Sequence of chain 1.S:
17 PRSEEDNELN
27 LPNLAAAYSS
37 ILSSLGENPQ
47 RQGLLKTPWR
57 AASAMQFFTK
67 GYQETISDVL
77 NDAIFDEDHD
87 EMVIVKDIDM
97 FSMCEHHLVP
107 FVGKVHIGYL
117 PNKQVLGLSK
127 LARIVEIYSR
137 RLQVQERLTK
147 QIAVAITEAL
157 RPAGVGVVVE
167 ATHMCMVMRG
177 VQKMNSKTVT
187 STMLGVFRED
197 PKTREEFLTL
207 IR

Sequence of chain 1.M:
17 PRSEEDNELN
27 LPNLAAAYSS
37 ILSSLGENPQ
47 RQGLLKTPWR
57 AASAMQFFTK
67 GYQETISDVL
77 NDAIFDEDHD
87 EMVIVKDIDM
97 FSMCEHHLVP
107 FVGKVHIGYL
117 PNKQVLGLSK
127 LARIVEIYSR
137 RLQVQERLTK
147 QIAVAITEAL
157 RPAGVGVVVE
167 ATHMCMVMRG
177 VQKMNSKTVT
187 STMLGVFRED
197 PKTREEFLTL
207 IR

Sequence of chain 1.R:
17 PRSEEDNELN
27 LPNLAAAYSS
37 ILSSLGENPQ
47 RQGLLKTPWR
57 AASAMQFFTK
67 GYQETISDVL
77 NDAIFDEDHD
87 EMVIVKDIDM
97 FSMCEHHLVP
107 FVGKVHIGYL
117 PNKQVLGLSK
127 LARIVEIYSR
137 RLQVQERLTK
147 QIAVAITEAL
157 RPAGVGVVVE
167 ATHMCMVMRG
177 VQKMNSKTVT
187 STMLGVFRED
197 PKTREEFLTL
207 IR

This small molecule binds to this protein.
Small molecule (SMILES): Nc1nc2c(ccn2[C@@H]2O[C@H](COP(=O)(O)OP(=O)(O)OP(=O)(O)O)[C@@H](O)[C@H]2O)c(=O)[nH]1

Binding-site contacts:
Ligand atom O5 contacts residue ARG175 of chain 1.R at 3.4 Å (salt-bridge).
Ligand atom C10 contacts residue LEU124 of chain 1.S at 3.5 Å (hydrophobic).
Ligand atom N3 contacts residue GLU142 of chain 1.R at 2.8 Å (salt-bridge).
Ligand atom N contacts residue LEU122 of chain 1.S at 3.1 Å (h-bond).
Ligand atom O4 contacts residue ARG56 of chain 1.M at 3.3 Å.
Ligand atom O contacts residue PHE81 of chain 1.S at 3.6 Å.
Ligand atom O11 contacts residue LYS126 of chain 1.S at 3.5 Å.
Ligand atom O8 contacts residue ARG175 of chain 1.R at 3.0 Å (salt-bridge).
Ligand atom N1 contacts residue GLY123 of chain 1.S at 3.5 Å.
Ligand atom O11 contacts residue GLY123 of chain 1.S at 3.5 Å.
Ligand atom O11 contacts residue SER125 of chain 1.S at 2.6 Å (h-bond).
Ligand atom O8 contacts residue ARG129 of chain 1.S at 2.5 Å (salt-bridge).
Ligand atom O10 contacts residue SER125 of chain 1.S at 3.2 Å (h-bond).
Ligand atom C5 contacts residue LEU124 of chain 1.S at 3.7 Å (hydrophobic).
Ligand atom O3 contacts residue ARG56 of chain 1.M at 2.8 Å (salt-bridge).
Ligand atom O1 contacts residue LYS126 of chain 1.S at 3.7 Å.
Ligand atom C contacts residue LEU124 of chain 1.S at 3.3 Å (hydrophobic).
Ligand atom O9 contacts residue ARG129 of chain 1.S at 2.9 Å (salt-bridge).
Ligand atom N3 contacts residue LEU124 of chain 1.S at 3.5 Å.
Ligand atom N1 contacts residue PHE81 of chain 1.S at 3.6 Å.
Ligand atom C contacts residue GLU142 of chain 1.R at 3.5 Å.
Ligand atom O2 contacts residue LYS126 of chain 1.S at 3.0 Å (salt-bridge).
Ligand atom O10 contacts residue ARG175 of chain 1.R at 2.8 Å (salt-bridge).
Ligand atom N1 contacts residue LEU124 of chain 1.S at 3.0 Å (h-bond).
Ligand atom C3 contacts residue HIS102 of chain 1.R at 3.2 Å.
Ligand atom C4 contacts residue HIS102 of chain 1.R at 3.0 Å.
Ligand atom O9 contacts residue LYS126 of chain 1.S at 3.2 Å (salt-bridge).
Ligand atom P2 contacts residue ARG129 of chain 1.S at 3.4 Å.
Ligand atom O2 contacts residue ASN77 of chain 1.S at 2.9 Å (h-bond).
Ligand atom C4 contacts residue ZN1 of chain 1.NC at 3.5 Å.
Ligand atom P2 contacts residue SER125 of chain 1.S at 3.4 Å.
Ligand atom O13 contacts residue GLN141 of chain 1.R at 2.8 Å (h-bond).
Ligand atom C8 contacts residue SER125 of chain 1.S at 3.3 Å.
Ligand atom N contacts residue GLU142 of chain 1.R at 2.7 Å (salt-bridge).
Ligand atom O5 contacts residue HIS103 of chain 1.R at 2.5 Å (h-bond).
Ligand atom O12 contacts residue SER125 of chain 1.S at 3.1 Å (h-bond).
Ligand atom O13 contacts residue HIS169 of chain 1.R at 3.5 Å.
Ligand atom O13 contacts residue VAL140 of chain 1.R at 3.2 Å.
Ligand atom O9 contacts residue SER125 of chain 1.S at 2.6 Å (h-bond).
Ligand atom N2 contacts residue HIS102 of chain 1.R at 3.4 Å (h-bond).